Binding-site contacts:
Ligand atom CZ contacts residue GLN12 of chain 1.O at 3.8 Å.
Ligand atom CB contacts residue VAL76 of chain 1.L at 3.3 Å (hydrophobic).
Ligand atom CZ contacts residue MET15 of chain 1.O at 4.0 Å (hydrophobic).
Ligand atom N contacts residue ILE13 of chain 1.O at 3.4 Å (h-bond).
Ligand atom C contacts residue GLY77 of chain 1.L at 3.8 Å.
Ligand atom CB contacts residue THR79 of chain 1.L at 4.2 Å.
Ligand atom CA contacts residue ILE13 of chain 1.O at 4.1 Å (hydrophobic).
Ligand atom CZ contacts residue LEU80 of chain 1.O at 4.3 Å (hydrophobic).
Ligand atom CZ contacts residue VAL76 of chain 1.L at 4.3 Å (hydrophobic).
Ligand atom CE2 contacts residue GLN12 of chain 1.O at 3.4 Å.
Ligand atom O contacts residue GLU210 of chain 1.A at 3.8 Å.
Ligand atom C contacts residue VAL76 of chain 1.L at 4.3 Å (hydrophobic).
Ligand atom CE2 contacts residue ARG14 of chain 1.O at 4.3 Å.
Ligand atom CE2 contacts residue ILE13 of chain 1.O at 3.5 Å (hydrophobic).
Ligand atom CB contacts residue GLN78 of chain 1.O at 3.6 Å.
Ligand atom CG contacts residue VAL76 of chain 1.L at 3.8 Å (hydrophobic).
Ligand atom N contacts residue GLN78 of chain 1.O at 2.4 Å (h-bond).
Ligand atom CA contacts residue THR79 of chain 1.L at 4.2 Å.
Ligand atom CD2 contacts residue ILE13 of chain 1.O at 3.5 Å (hydrophobic).
Ligand atom CD1 contacts residue ILE13 of chain 1.O at 3.9 Å (hydrophobic).
Ligand atom CE1 contacts residue ILE13 of chain 1.O at 3.9 Å (hydrophobic).
Ligand atom CG contacts residue ILE13 of chain 1.O at 3.7 Å (hydrophobic).
Ligand atom CE2 contacts residue GLN78 of chain 1.O at 3.8 Å.
Ligand atom CZ contacts residue ARG14 of chain 1.O at 4.1 Å.
Ligand atom CA contacts residue GLU210 of chain 1.A at 4.2 Å.
Ligand atom CD1 contacts residue THR79 of chain 1.L at 4.2 Å.
Ligand atom N contacts residue GLU210 of chain 1.A at 3.4 Å (salt-bridge).
Ligand atom CA contacts residue GLN78 of chain 1.O at 3.3 Å.
Ligand atom CD2 contacts residue GLN78 of chain 1.O at 3.5 Å.
Ligand atom CE1 contacts residue VAL76 of chain 1.L at 4.0 Å (hydrophobic).
Ligand atom O contacts residue THR79 of chain 1.L at 3.9 Å.
Ligand atom C contacts residue GLU210 of chain 1.A at 4.2 Å.
Ligand atom CZ contacts residue ILE13 of chain 1.O at 3.7 Å (hydrophobic).
Ligand atom CD1 contacts residue VAL76 of chain 1.L at 3.7 Å (hydrophobic).
Ligand atom C contacts residue GLN78 of chain 1.O at 3.6 Å.
Ligand atom CB contacts residue GLY77 of chain 1.L at 4.0 Å.
Ligand atom CD2 contacts residue VAL76 of chain 1.L at 3.7 Å (hydrophobic).
Ligand atom C contacts residue THR79 of chain 1.L at 4.0 Å.
Ligand atom C contacts residue GLN78 of chain 1.L at 3.9 Å.
Ligand atom O contacts residue GLN78 of chain 1.L at 4.1 Å.

Sequence of chain 1.A:
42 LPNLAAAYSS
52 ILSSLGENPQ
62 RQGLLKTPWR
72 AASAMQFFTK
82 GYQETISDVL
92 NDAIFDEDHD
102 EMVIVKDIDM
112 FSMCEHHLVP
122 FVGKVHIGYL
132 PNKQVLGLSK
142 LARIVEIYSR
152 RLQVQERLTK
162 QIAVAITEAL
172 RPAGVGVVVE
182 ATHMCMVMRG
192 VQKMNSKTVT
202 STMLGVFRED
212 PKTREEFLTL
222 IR

Sequence of chain 1.L:
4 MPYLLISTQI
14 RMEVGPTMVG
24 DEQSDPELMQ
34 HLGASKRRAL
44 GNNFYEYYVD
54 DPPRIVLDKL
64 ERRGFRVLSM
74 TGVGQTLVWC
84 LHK

The protein below binds the small molecule below.
Small molecule (SMILES): N[C@@H](Cc1ccccc1)C(=O)O

Sequence of chain 1.O:
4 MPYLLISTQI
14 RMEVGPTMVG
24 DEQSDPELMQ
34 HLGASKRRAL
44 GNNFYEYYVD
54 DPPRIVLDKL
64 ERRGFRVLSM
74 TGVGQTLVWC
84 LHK